A protein and the small-molecule ligand that binds it are described below.
Small molecule (SMILES): CC(C)CCC[C@@H](C)[C@H]1CC[C@H]2[C@@H]3CC=C4C[C@@H](O)CC[C@]4(C)[C@H]3CC[C@]12C

Sequence of chain 1.E:
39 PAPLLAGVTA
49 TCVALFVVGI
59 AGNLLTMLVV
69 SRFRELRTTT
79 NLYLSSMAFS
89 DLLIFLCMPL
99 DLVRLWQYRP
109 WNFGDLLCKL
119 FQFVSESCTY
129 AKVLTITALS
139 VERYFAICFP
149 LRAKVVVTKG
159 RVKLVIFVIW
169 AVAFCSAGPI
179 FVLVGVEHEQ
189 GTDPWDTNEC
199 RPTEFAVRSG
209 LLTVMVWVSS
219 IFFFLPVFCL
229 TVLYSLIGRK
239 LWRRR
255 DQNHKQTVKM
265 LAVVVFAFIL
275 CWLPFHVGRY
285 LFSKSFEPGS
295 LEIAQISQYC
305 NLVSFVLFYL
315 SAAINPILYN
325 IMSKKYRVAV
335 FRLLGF

Binding-site contacts:
Ligand atom C17 contacts residue PHE87 of chain 1.E at 4.2 Å (hydrophobic).
Ligand atom C26 contacts residue PHE172 of chain 1.E at 3.6 Å (hydrophobic).
Ligand atom C11 contacts residue ILE164 of chain 1.E at 3.5 Å (hydrophobic).
Ligand atom C23 contacts residue PHE172 of chain 1.E at 3.8 Å (hydrophobic).
Ligand atom C13 contacts residue TRP168 of chain 1.E at 4.4 Å (hydrophobic).
Ligand atom C15 contacts residue PHE87 of chain 1.E at 4.5 Å (hydrophobic).
Ligand atom C16 contacts residue PHE87 of chain 1.E at 3.7 Å (hydrophobic).
Ligand atom C19 contacts residue ILE164 of chain 1.E at 4.3 Å (hydrophobic).
Ligand atom C11 contacts residue PHE165 of chain 1.E at 4.2 Å (hydrophobic).
Ligand atom C21 contacts residue TRP168 of chain 1.E at 3.8 Å (hydrophobic).
Ligand atom C18 contacts residue PHE87 of chain 1.E at 3.7 Å (hydrophobic).
Ligand atom C4 contacts residue LEU80 of chain 1.E at 4.5 Å (hydrophobic).
Ligand atom C12 contacts residue PHE165 of chain 1.E at 4.4 Å (hydrophobic).
Ligand atom C19 contacts residue SER84 of chain 1.E at 3.3 Å.
Ligand atom C19 contacts residue LEU80 of chain 1.E at 4.4 Å (hydrophobic).
Ligand atom C3 contacts residue LYS161 of chain 1.E at 3.7 Å.
Ligand atom C26 contacts residue LEU91 of chain 1.E at 3.6 Å (hydrophobic).
Ligand atom C25 contacts residue PHE172 of chain 1.E at 3.6 Å (hydrophobic).
Ligand atom O1 contacts residue LEU80 of chain 1.E at 3.9 Å.
Ligand atom C24 contacts residue PHE172 of chain 1.E at 4.2 Å (hydrophobic).
Ligand atom C19 contacts residue SER83 of chain 1.E at 4.0 Å.
Ligand atom C12 contacts residue ILE164 of chain 1.E at 4.2 Å (hydrophobic).
Ligand atom C20 contacts residue TRP168 of chain 1.E at 4.3 Å (hydrophobic).
Ligand atom C12 contacts residue TRP168 of chain 1.E at 4.3 Å (hydrophobic).
Ligand atom C22 contacts residue PHE87 of chain 1.E at 3.5 Å (hydrophobic).
Ligand atom C26 contacts residue PHE87 of chain 1.E at 4.5 Å (hydrophobic).
Ligand atom C23 contacts residue PHE87 of chain 1.E at 3.6 Å (hydrophobic).
Ligand atom C18 contacts residue TRP168 of chain 1.E at 3.4 Å (hydrophobic).
Ligand atom C11 contacts residue SER84 of chain 1.E at 4.3 Å.
Ligand atom C24 contacts residue PHE87 of chain 1.E at 4.2 Å (hydrophobic).
Ligand atom C2 contacts residue LYS161 of chain 1.E at 3.8 Å.
Ligand atom C20 contacts residue PHE87 of chain 1.E at 3.7 Å (hydrophobic).
Ligand atom O1 contacts residue LYS161 of chain 1.E at 2.9 Å (salt-bridge).